Sequence of chain 1.B:
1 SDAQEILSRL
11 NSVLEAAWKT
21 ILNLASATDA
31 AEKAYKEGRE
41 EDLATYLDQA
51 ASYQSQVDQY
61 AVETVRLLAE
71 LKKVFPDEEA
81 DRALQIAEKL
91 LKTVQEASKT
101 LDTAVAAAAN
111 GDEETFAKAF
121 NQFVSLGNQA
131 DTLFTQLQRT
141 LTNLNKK

The protein below binds the small molecule below.
Small molecule (SMILES): CNCc1ccc(-c2cc3cc(F)cc(C(N)=O)c3o2)cc1

Binding-site contacts:
Ligand atom C13 contacts residue ASP131 of chain 1.B at 3.5 Å.
Ligand atom F15 contacts residue PHE134 of chain 1.B at 3.5 Å.
Ligand atom C10 contacts residue GLY127 of chain 1.B at 3.6 Å.
Ligand atom C12 contacts residue ILE21 of chain 1.B at 3.6 Å (hydrophobic).
Ligand atom F15 contacts residue ALA130 of chain 1.B at 3.6 Å.
Ligand atom C13 contacts residue GLY127 of chain 1.B at 3.9 Å.
Ligand atom N19 contacts residue LEU24 of chain 1.B at 3.5 Å.
Ligand atom C01 contacts residue ALA25 of chain 1.B at 3.6 Å (hydrophobic).
Ligand atom C07 contacts residue THR28 of chain 1.B at 3.9 Å.
Ligand atom C11 contacts residue GLY127 of chain 1.B at 3.3 Å.
Ligand atom O22 contacts residue GLY127 of chain 1.B at 3.3 Å.
Ligand atom O20 contacts residue VAL57 of chain 1.B at 3.5 Å.
Ligand atom C14 contacts residue ALA130 of chain 1.B at 3.5 Å (hydrophobic).
Ligand atom N19 contacts residue ALA97 of chain 1.B at 3.8 Å.
Ligand atom F15 contacts residue LEU90 of chain 1.B at 3.7 Å.
Ligand atom N19 contacts residue GLY127 of chain 1.B at 3.9 Å.
Ligand atom F15 contacts residue ILE21 of chain 1.B at 3.4 Å.
Ligand atom C03 contacts residue VAL124 of chain 1.B at 3.8 Å (hydrophobic).
Ligand atom C05 contacts residue ASN128 of chain 1.B at 3.8 Å.
Ligand atom C13 contacts residue ALA130 of chain 1.B at 4.0 Å (hydrophobic).
Ligand atom C17 contacts residue ALA130 of chain 1.B at 3.8 Å (hydrophobic).
Ligand atom C14 contacts residue ASP131 of chain 1.B at 3.9 Å.
Ligand atom C03 contacts residue ASP29 of chain 1.B at 3.9 Å.
Ligand atom N19 contacts residue GLN54 of chain 1.B at 2.9 Å (h-bond).
Ligand atom O20 contacts residue VAL94 of chain 1.B at 3.5 Å.
Ligand atom O20 contacts residue GLN54 of chain 1.B at 3.0 Å (h-bond).
Ligand atom C01 contacts residue ASP29 of chain 1.B at 2.9 Å.
Ligand atom C13 contacts residue ILE21 of chain 1.B at 3.7 Å (hydrophobic).
Ligand atom C12 contacts residue GLY127 of chain 1.B at 3.3 Å.
Ligand atom C14 contacts residue ILE21 of chain 1.B at 3.5 Å (hydrophobic).
Ligand atom C11 contacts residue ILE21 of chain 1.B at 3.7 Å (hydrophobic).
Ligand atom C16 contacts residue VAL94 of chain 1.B at 3.8 Å (hydrophobic).
Ligand atom N19 contacts residue PHE123 of chain 1.B at 3.9 Å.
Ligand atom C16 contacts residue ALA130 of chain 1.B at 3.4 Å (hydrophobic).
Ligand atom C18 contacts residue GLN54 of chain 1.B at 3.6 Å.
Ligand atom C21 contacts residue GLY127 of chain 1.B at 3.5 Å.
Ligand atom N02 contacts residue ASP29 of chain 1.B at 3.3 Å (salt-bridge).
Ligand atom C06 contacts residue ASN128 of chain 1.B at 3.7 Å.
Ligand atom C03 contacts residue THR28 of chain 1.B at 3.9 Å.
Ligand atom C16 contacts residue VAL57 of chain 1.B at 3.9 Å (hydrophobic).